The protein below binds the small molecule below.
Small molecule (SMILES): CC(=O)N[C@@H](CC(N)=O)C(=O)N[C@@H](CO)C(=O)N[C@H](C(=O)N[C@@H](CO)C(=O)N[C@H](CO)CCC(N)=O)[C@@H](C)O

Sequence of chain 2.A:
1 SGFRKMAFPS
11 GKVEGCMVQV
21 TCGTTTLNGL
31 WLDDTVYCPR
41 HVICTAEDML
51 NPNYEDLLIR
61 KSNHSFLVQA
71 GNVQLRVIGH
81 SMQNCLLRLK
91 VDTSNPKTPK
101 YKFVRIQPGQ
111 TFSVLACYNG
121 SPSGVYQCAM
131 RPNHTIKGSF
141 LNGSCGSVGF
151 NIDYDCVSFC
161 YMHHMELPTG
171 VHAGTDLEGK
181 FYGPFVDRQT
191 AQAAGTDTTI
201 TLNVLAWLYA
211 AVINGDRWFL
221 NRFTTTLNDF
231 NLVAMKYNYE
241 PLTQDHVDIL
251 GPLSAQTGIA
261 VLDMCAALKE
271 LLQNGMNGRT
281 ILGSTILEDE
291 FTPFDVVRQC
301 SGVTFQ

Sequence of chain 1.A:
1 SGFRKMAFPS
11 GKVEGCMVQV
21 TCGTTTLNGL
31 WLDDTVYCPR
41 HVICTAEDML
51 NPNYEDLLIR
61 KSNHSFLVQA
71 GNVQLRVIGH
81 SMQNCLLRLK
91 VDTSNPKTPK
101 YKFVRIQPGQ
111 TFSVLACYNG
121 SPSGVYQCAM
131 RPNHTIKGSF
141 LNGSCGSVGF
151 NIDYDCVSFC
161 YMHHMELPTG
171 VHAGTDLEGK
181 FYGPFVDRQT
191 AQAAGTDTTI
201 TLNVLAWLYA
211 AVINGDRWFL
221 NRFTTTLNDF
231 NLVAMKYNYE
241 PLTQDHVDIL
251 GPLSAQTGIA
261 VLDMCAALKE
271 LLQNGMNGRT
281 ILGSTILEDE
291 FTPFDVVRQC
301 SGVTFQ

Binding-site contacts:
Ligand atom O contacts residue GLY143 of chain 2.A at 3.6 Å (h-bond).
Ligand atom N contacts residue GLU166 of chain 2.A at 3.2 Å (salt-bridge).
Ligand atom NE2 contacts residue LEU141 of chain 2.A at 3.4 Å.
Ligand atom CB contacts residue THR190 of chain 2.A at 3.8 Å.
Ligand atom CB contacts residue CYS145 of chain 2.A at 3.2 Å (hydrophobic).
Ligand atom CB contacts residue GLN189 of chain 2.A at 3.3 Å.
Ligand atom OG contacts residue GLN192 of chain 2.A at 3.5 Å (h-bond).
Ligand atom C contacts residue CYS145 of chain 2.A at 1.8 Å (hydrophobic).
Ligand atom O contacts residue MET165 of chain 2.A at 3.4 Å.
Ligand atom ND2 contacts residue ALA191 of chain 2.A at 3.3 Å (h-bond).
Ligand atom O contacts residue GLU166 of chain 2.A at 2.7 Å (salt-bridge).
Ligand atom C contacts residue THR190 of chain 2.A at 3.6 Å.
Ligand atom OG contacts residue THR190 of chain 2.A at 3.5 Å (h-bond).
Ligand atom CG contacts residue GLN189 of chain 2.A at 3.4 Å.
Ligand atom NE2 contacts residue PHE140 of chain 2.A at 3.1 Å (h-bond).
Ligand atom ND2 contacts residue THR190 of chain 2.A at 3.0 Å.
Ligand atom CA contacts residue THR190 of chain 2.A at 3.2 Å.
Ligand atom ND2 contacts residue GLN189 of chain 2.A at 3.6 Å (h-bond).
Ligand atom OE1 contacts residue PHE140 of chain 2.A at 3.7 Å.
Ligand atom N contacts residue HIS164 of chain 2.A at 3.4 Å (h-bond).
Ligand atom NE2 contacts residue GLU166 of chain 2.A at 3.4 Å (salt-bridge).
Ligand atom O contacts residue GLN189 of chain 2.A at 3.2 Å.
Ligand atom OE1 contacts residue HIS163 of chain 2.A at 2.7 Å (h-bond).
Ligand atom CD contacts residue GLU166 of chain 2.A at 3.7 Å.
Ligand atom NE2 contacts residue ASN142 of chain 2.A at 3.7 Å.
Ligand atom O contacts residue CYS145 of chain 2.A at 2.3 Å (h-bond).
Ligand atom O contacts residue PRO168 of chain 2.A at 3.2 Å.
Ligand atom O contacts residue ALA191 of chain 2.A at 3.4 Å.
Ligand atom OD1 contacts residue GLN189 of chain 2.A at 3.3 Å (h-bond).
Ligand atom CB contacts residue MET49 of chain 2.A at 3.6 Å (hydrophobic).
Ligand atom N contacts residue THR190 of chain 2.A at 3.7 Å.
Ligand atom CA contacts residue CYS145 of chain 2.A at 2.9 Å (hydrophobic).
Ligand atom CG contacts residue ASN142 of chain 2.A at 3.6 Å.
Ligand atom OG contacts residue MET49 of chain 2.A at 2.8 Å.
Ligand atom N contacts residue CYS145 of chain 2.A at 3.5 Å (h-bond).
Ligand atom CB contacts residue GLU166 of chain 2.A at 3.7 Å.
Ligand atom OE1 contacts residue GLU166 of chain 2.A at 3.5 Å.
Ligand atom C contacts residue HIS164 of chain 2.A at 3.7 Å.
Ligand atom OG contacts residue MET165 of chain 2.A at 3.5 Å.
Ligand atom CG2 contacts residue ASN142 of chain 2.A at 3.6 Å.